This protein binds this small molecule.
Small molecule (SMILES): CC(=O)N[C@H]1[C@H](O[C@H]2[C@H](O)[C@@H](NC(C)=O)CO[C@@H]2CO)O[C@H](CO)[C@@H](O[C@@H]2O[C@H](CO)[C@@H](O)[C@H](O[C@H]3O[C@H](CO)[C@@H](O)[C@H](O)[C@@H]3O)[C@@H]2O)[C@@H]1O

Binding-site contacts:
Ligand atom C7 contacts residue GLN1040 of chain 1.B at 4.0 Å.
Ligand atom N2 contacts residue ASN686 of chain 1.B at 2.8 Å (h-bond).
Ligand atom C7 contacts residue ASN686 of chain 1.B at 3.2 Å.
Ligand atom C8 contacts residue ASN894 of chain 1.B at 3.6 Å.
Ligand atom C4 contacts residue ASN686 of chain 1.B at 4.3 Å.
Ligand atom O5 contacts residue PHE687 of chain 1.B at 3.9 Å.
Ligand atom C5 contacts residue GLN891 of chain 1.B at 4.3 Å.
Ligand atom O7 contacts residue ASN686 of chain 1.B at 3.3 Å (h-bond).
Ligand atom C8 contacts residue GLN891 of chain 1.B at 3.7 Å.
Ligand atom C3 contacts residue ASN686 of chain 1.B at 3.7 Å.
Ligand atom C2 contacts residue ASN686 of chain 1.B at 2.5 Å.
Ligand atom C8 contacts residue GLN1040 of chain 1.B at 4.4 Å.
Ligand atom C6 contacts residue GLN895 of chain 1.B at 3.5 Å.
Ligand atom C7 contacts residue GLN891 of chain 1.B at 4.4 Å.
Ligand atom C5 contacts residue GLN895 of chain 1.B at 4.2 Å.
Ligand atom C8 contacts residue GLN895 of chain 1.B at 4.2 Å.
Ligand atom C8 contacts residue ASN686 of chain 1.B at 4.3 Å.
Ligand atom C5 contacts residue ASN686 of chain 1.B at 3.7 Å.
Ligand atom O7 contacts residue GLN1040 of chain 1.B at 3.5 Å.
Ligand atom C1 contacts residue ASN686 of chain 1.B at 1.4 Å.
Ligand atom O5 contacts residue ASN686 of chain 1.B at 2.4 Å (h-bond).

Sequence of chain 1.B:
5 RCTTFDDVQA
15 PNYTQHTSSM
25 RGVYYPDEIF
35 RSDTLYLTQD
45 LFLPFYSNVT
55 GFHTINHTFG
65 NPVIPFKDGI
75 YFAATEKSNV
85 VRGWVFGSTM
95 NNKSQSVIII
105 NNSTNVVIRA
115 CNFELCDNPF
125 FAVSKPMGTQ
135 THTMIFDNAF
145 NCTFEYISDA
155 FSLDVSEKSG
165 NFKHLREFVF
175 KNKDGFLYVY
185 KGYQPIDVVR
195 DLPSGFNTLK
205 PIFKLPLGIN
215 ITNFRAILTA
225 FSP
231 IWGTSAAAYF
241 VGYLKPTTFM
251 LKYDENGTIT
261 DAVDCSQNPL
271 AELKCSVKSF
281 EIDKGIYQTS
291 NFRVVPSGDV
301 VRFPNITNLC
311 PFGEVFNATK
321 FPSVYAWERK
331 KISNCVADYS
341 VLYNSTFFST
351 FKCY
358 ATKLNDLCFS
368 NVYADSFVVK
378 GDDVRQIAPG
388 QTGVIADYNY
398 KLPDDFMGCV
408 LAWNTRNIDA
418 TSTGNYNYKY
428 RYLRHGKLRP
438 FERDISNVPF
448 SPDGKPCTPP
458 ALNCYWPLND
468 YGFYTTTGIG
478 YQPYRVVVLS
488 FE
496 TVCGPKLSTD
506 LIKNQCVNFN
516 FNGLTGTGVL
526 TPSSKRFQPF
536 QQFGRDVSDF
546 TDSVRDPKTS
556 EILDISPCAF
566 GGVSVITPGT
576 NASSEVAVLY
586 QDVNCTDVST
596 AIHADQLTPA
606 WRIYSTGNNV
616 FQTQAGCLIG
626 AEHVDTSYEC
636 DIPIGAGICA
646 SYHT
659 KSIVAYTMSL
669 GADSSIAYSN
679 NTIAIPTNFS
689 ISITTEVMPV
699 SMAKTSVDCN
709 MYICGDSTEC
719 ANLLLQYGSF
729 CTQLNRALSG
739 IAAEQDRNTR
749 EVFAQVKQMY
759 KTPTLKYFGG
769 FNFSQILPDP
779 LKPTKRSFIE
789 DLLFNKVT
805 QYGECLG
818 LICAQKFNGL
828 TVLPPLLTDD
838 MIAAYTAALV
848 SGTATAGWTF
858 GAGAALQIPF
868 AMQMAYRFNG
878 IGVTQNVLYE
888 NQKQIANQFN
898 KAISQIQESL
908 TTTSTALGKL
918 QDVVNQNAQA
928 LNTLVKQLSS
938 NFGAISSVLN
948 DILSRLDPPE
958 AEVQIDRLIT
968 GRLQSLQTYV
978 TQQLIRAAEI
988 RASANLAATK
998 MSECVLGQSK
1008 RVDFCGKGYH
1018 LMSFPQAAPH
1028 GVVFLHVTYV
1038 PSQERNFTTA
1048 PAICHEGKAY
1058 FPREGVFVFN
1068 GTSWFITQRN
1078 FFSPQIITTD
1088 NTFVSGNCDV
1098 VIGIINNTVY